Binding-site contacts:
Ligand atom C7 contacts residue ASN351 of chain 1.B at 3.3 Å.
Ligand atom C5 contacts residue ASN351 of chain 1.B at 3.7 Å.
Ligand atom C8 contacts residue ILE355 of chain 1.B at 4.2 Å (hydrophobic).
Ligand atom C6 contacts residue GLN347 of chain 1.B at 3.1 Å.
Ligand atom C4 contacts residue ASN351 of chain 1.B at 4.3 Å.
Ligand atom O7 contacts residue ASN351 of chain 1.B at 3.0 Å (h-bond).
Ligand atom C5 contacts residue GLN347 of chain 1.B at 4.5 Å.
Ligand atom N2 contacts residue ASN351 of chain 1.B at 2.9 Å (h-bond).
Ligand atom C1 contacts residue ASN351 of chain 1.B at 1.4 Å.
Ligand atom C3 contacts residue ASN351 of chain 1.B at 3.8 Å.
Ligand atom C2 contacts residue ASN351 of chain 1.B at 2.5 Å.
Ligand atom C8 contacts residue ASN351 of chain 1.B at 4.4 Å.
Ligand atom O5 contacts residue ASN351 of chain 1.B at 2.4 Å (h-bond).
Ligand atom O6 contacts residue GLN347 of chain 1.B at 2.5 Å (h-bond).

Sequence of chain 1.B:
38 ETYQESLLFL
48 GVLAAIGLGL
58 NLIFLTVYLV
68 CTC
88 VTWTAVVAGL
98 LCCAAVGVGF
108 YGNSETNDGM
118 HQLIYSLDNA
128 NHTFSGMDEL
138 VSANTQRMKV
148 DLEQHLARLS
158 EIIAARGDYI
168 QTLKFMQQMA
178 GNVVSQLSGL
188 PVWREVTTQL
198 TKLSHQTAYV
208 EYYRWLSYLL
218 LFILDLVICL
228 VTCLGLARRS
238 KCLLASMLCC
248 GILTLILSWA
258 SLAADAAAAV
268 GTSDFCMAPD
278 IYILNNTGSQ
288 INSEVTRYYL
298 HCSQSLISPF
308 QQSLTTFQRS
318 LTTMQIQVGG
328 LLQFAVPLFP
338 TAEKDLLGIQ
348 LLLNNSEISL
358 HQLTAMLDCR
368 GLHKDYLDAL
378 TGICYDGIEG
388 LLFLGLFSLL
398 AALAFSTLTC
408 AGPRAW

This protein binds this small molecule.
Small molecule (SMILES): CC(=O)N[C@H]1[C@H](O[C@H]2[C@H](O)[C@@H](NC(C)=O)CO[C@@H]2CO)O[C@H](CO)[C@@H](O[C@@H]2O[C@H](C)[C@@H](O)[C@H](O)[C@@H]2O)[C@@H]1O